The small molecule below binds the protein below.
Small molecule (SMILES): CC(=O)N[C@@H]1[C@@H](O)[C@H](O)[C@@H](CO)O[C@H]1O

Sequence of chain 1.A:
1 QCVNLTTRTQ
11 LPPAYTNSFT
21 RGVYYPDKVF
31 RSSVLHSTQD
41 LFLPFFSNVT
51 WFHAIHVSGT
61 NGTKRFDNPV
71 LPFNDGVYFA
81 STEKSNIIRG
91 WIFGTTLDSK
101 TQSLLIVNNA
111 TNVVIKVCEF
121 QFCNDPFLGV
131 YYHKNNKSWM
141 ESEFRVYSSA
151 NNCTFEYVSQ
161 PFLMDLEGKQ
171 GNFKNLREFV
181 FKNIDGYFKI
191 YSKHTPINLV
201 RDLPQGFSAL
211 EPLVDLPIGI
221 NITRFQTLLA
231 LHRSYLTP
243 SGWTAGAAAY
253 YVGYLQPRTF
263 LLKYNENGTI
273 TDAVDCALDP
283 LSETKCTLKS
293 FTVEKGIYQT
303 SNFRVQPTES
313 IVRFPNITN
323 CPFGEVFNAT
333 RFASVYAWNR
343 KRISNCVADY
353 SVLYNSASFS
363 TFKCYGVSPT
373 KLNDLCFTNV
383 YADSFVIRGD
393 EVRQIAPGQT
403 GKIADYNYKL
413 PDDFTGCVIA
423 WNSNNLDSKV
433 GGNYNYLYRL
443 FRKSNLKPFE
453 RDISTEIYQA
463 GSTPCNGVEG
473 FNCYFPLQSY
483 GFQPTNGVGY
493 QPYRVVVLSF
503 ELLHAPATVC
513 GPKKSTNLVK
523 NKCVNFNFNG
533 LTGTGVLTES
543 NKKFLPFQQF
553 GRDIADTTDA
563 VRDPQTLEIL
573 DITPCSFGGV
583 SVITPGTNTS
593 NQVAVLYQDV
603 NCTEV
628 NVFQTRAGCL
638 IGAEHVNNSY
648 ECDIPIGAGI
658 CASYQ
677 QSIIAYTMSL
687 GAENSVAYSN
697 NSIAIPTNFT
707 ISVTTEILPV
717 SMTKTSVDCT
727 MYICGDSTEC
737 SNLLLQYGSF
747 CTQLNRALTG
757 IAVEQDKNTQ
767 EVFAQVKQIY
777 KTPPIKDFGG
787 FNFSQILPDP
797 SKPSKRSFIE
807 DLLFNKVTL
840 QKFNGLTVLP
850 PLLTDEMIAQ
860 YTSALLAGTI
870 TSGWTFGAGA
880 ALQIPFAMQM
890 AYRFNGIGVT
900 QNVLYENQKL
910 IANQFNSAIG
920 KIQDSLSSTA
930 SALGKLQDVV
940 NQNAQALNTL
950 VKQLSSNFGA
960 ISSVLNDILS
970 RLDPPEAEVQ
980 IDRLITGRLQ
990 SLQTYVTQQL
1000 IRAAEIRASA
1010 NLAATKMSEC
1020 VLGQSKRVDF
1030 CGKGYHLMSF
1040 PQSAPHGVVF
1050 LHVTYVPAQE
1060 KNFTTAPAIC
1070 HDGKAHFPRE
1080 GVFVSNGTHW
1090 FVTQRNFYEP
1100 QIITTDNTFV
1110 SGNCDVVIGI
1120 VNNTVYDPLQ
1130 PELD

Binding-site contacts:
Ligand atom C1 contacts residue CYS2 of chain 1.A at 4.4 Å (hydrophobic).
Ligand atom O6 contacts residue GLN1 of chain 1.A at 3.0 Å (h-bond).
Ligand atom O6 contacts residue CYS2 of chain 1.A at 3.4 Å.
Ligand atom O5 contacts residue CYS2 of chain 1.A at 3.7 Å.
Ligand atom C5 contacts residue ASN4 of chain 1.A at 3.7 Å.
Ligand atom N2 contacts residue ASN4 of chain 1.A at 2.9 Å (h-bond).
Ligand atom C2 contacts residue ASN4 of chain 1.A at 2.5 Å.
Ligand atom C8 contacts residue ASN4 of chain 1.A at 3.8 Å.
Ligand atom C7 contacts residue ASN4 of chain 1.A at 3.5 Å.
Ligand atom C1 contacts residue ASN4 of chain 1.A at 1.4 Å.
Ligand atom C3 contacts residue ASN4 of chain 1.A at 3.8 Å.
Ligand atom O7 contacts residue ASN4 of chain 1.A at 4.3 Å.
Ligand atom C5 contacts residue CYS2 of chain 1.A at 3.8 Å (hydrophobic).
Ligand atom O5 contacts residue ASN4 of chain 1.A at 2.4 Å (h-bond).
Ligand atom C6 contacts residue GLN1 of chain 1.A at 4.1 Å.
Ligand atom C6 contacts residue CYS2 of chain 1.A at 3.6 Å (hydrophobic).
Ligand atom C4 contacts residue ASN4 of chain 1.A at 4.3 Å.